Sequence of chain 1.J:
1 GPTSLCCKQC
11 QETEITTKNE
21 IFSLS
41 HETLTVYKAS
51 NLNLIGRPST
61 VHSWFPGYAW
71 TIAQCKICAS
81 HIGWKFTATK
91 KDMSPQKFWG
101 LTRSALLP

Binding-site contacts:
Ligand atom C04 contacts residue TRP70 of chain 1.J at 3.5 Å (hydrophobic).
Ligand atom O05 contacts residue PHE86 of chain 1.J at 3.4 Å.
Ligand atom C04 contacts residue HIS62 of chain 1.J at 3.9 Å.
Ligand atom O01 contacts residue TRP64 of chain 1.J at 3.2 Å (h-bond).
Ligand atom N03 contacts residue HIS62 of chain 1.J at 2.9 Å (h-bond).
Ligand atom C04 contacts residue TRP64 of chain 1.J at 3.5 Å (hydrophobic).
Ligand atom C02 contacts residue HIS62 of chain 1.J at 3.7 Å.
Ligand atom O01 contacts residue HIS62 of chain 1.J at 3.5 Å.
Ligand atom N03 contacts residue SER63 of chain 1.J at 4.1 Å.
Ligand atom C06 contacts residue PHE86 of chain 1.J at 4.2 Å (hydrophobic).
Ligand atom O05 contacts residue SER63 of chain 1.J at 3.4 Å.
Ligand atom C08 contacts residue TRP84 of chain 1.J at 4.4 Å (hydrophobic).
Ligand atom C06 contacts residue TRP70 of chain 1.J at 3.6 Å (hydrophobic).
Ligand atom C04 contacts residue SER63 of chain 1.J at 4.1 Å.
Ligand atom C04 contacts residue PHE86 of chain 1.J at 4.2 Å (hydrophobic).
Ligand atom N03 contacts residue TRP70 of chain 1.J at 4.2 Å.
Ligand atom C4 contacts residue TRP70 of chain 1.J at 4.5 Å (hydrophobic).
Ligand atom C07 contacts residue TRP70 of chain 1.J at 3.6 Å (hydrophobic).
Ligand atom C06 contacts residue TRP84 of chain 1.J at 3.8 Å (hydrophobic).
Ligand atom O05 contacts residue TRP64 of chain 1.J at 3.0 Å (h-bond).
Ligand atom O18 contacts residue TRP84 of chain 1.J at 3.7 Å.
Ligand atom O16 contacts residue TRP70 of chain 1.J at 3.8 Å.
Ligand atom C08 contacts residue TRP64 of chain 1.J at 3.5 Å (hydrophobic).
Ligand atom O16 contacts residue VAL61 of chain 1.J at 3.9 Å.
Ligand atom O05 contacts residue HIS62 of chain 1.J at 3.9 Å.
Ligand atom O18 contacts residue TRP64 of chain 1.J at 4.3 Å.
Ligand atom C02 contacts residue TRP64 of chain 1.J at 3.4 Å (hydrophobic).
Ligand atom N03 contacts residue VAL61 of chain 1.J at 4.5 Å.
Ligand atom C06 contacts residue TRP64 of chain 1.J at 4.2 Å (hydrophobic).
Ligand atom C07 contacts residue TRP84 of chain 1.J at 3.6 Å (hydrophobic).
Ligand atom N03 contacts residue TRP64 of chain 1.J at 3.1 Å (h-bond).
Ligand atom O16 contacts residue HIS62 of chain 1.J at 3.8 Å.
Ligand atom O05 contacts residue TRP70 of chain 1.J at 3.4 Å.

The protein below binds the small molecule below.
Small molecule (SMILES): O=C1CC[C@H](N2C(=O)c3ccccc3C2=O)C(=O)N1